A small-molecule ligand and the protein it binds are described below.
Small molecule (SMILES): CC(C)[C@H](NC(=O)[C@@H](NC(=O)[C@H](C)NC(=O)[C@@H]1CCCN1C(=O)[C@@H](N)Cc1ccccc1)[C@@H](C)OP(=O)(O)O)C(=O)O

Binding-site contacts:
Ligand atom CG1 contacts residue LEU227 of chain 1.A at 3.5 Å (hydrophobic).
Ligand atom C contacts residue LYS127 of chain 1.A at 3.7 Å.
Ligand atom P contacts residue ARG61 of chain 1.A at 3.7 Å.
Ligand atom N contacts residue ASN180 of chain 1.A at 3.0 Å (h-bond).
Ligand atom CA contacts residue LEU179 of chain 1.A at 3.8 Å (hydrophobic).
Ligand atom P contacts residue ARG134 of chain 1.A at 3.8 Å.
Ligand atom CA contacts residue ASN231 of chain 1.A at 3.8 Å.
Ligand atom CG2 contacts residue ASN180 of chain 1.A at 3.6 Å.
Ligand atom O contacts residue LEU179 of chain 1.A at 3.4 Å.
Ligand atom CB contacts residue ASN231 of chain 1.A at 3.7 Å.
Ligand atom CG2 contacts residue ARG134 of chain 1.A at 3.7 Å.
Ligand atom CB contacts residue ASN231 of chain 1.A at 3.6 Å.
Ligand atom CG2 contacts residue GLY176 of chain 1.A at 3.6 Å.
Ligand atom CA contacts residue ASN231 of chain 1.A at 3.6 Å.
Ligand atom O3P contacts residue TYR135 of chain 1.A at 2.6 Å (h-bond).
Ligand atom O2P contacts residue ARG134 of chain 1.A at 2.8 Å (salt-bridge).
Ligand atom C contacts residue LYS54 of chain 1.A at 3.1 Å.
Ligand atom P contacts residue LYS54 of chain 1.A at 3.8 Å.
Ligand atom O contacts residue ASN180 of chain 1.A at 2.8 Å (h-bond).
Ligand atom O contacts residue VAL183 of chain 1.A at 3.5 Å.
Ligand atom O contacts residue ASN231 of chain 1.A at 3.0 Å (h-bond).
Ligand atom C contacts residue ASN231 of chain 1.A at 3.7 Å.
Ligand atom CA contacts residue LYS54 of chain 1.A at 3.8 Å.
Ligand atom CD contacts residue GLU187 of chain 1.A at 3.8 Å.
Ligand atom CB contacts residue TRP235 of chain 1.A at 3.8 Å (hydrophobic).
Ligand atom O1P contacts residue ARG61 of chain 1.A at 2.9 Å (salt-bridge).
Ligand atom CB contacts residue VAL183 of chain 1.A at 3.8 Å (hydrophobic).
Ligand atom OXT contacts residue S6O1 of chain 1.C at 3.8 Å.
Ligand atom OXT contacts residue LYS54 of chain 1.A at 3.5 Å (salt-bridge).
Ligand atom O contacts residue LYS127 of chain 1.A at 2.7 Å (salt-bridge).
Ligand atom O2P contacts residue ARG61 of chain 1.A at 3.0 Å (salt-bridge).
Ligand atom CA contacts residue ASN180 of chain 1.A at 3.2 Å.
Ligand atom O3P contacts residue LYS54 of chain 1.A at 2.9 Å (salt-bridge).
Ligand atom CB contacts residue ASN180 of chain 1.A at 3.2 Å.
Ligand atom P contacts residue TYR135 of chain 1.A at 3.8 Å.
Ligand atom C contacts residue ASN180 of chain 1.A at 3.6 Å.
Ligand atom O contacts residue LYS54 of chain 1.A at 2.9 Å (salt-bridge).
Ligand atom CG2 contacts residue VAL183 of chain 1.A at 3.7 Å (hydrophobic).
Ligand atom N contacts residue ASN231 of chain 1.A at 2.9 Å (h-bond).
Ligand atom O3P contacts residue ARG134 of chain 1.A at 2.9 Å (salt-bridge).

Sequence of chain 1.A:
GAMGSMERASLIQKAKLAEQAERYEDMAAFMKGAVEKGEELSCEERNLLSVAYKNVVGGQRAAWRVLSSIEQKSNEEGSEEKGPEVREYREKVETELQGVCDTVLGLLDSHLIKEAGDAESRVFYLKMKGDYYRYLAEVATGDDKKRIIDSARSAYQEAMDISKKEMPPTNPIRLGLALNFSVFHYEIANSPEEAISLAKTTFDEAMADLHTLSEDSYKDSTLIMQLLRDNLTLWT